A small-molecule ligand and the protein it binds are described below.
Small molecule (SMILES): CC(C)CCC[C@@H](C)[C@H]1CC[C@H]2[C@@H]3CC=C4C[C@@H](O)CC[C@]4(C)[C@H]3CC[C@]12C

Binding-site contacts:
Ligand atom C24 contacts residue CYS471 of chain 1.B at 3.0 Å (hydrophobic).
Ligand atom C2 contacts residue PRO328 of chain 1.B at 4.4 Å (hydrophobic).
Ligand atom C7 contacts residue ILE334 of chain 1.B at 4.3 Å (hydrophobic).
Ligand atom C22 contacts residue VAL467 of chain 1.B at 4.5 Å (hydrophobic).
Ligand atom C10 contacts residue TYR317 of chain 1.B at 4.4 Å (hydrophobic).
Ligand atom C4 contacts residue TRP330 of chain 1.B at 3.5 Å (hydrophobic).
Ligand atom C23 contacts residue CYS471 of chain 1.B at 3.9 Å (hydrophobic).
Ligand atom C25 contacts residue ALA474 of chain 1.B at 4.0 Å (hydrophobic).
Ligand atom C10 contacts residue THR331 of chain 1.B at 4.5 Å.
Ligand atom C27 contacts residue ALA474 of chain 1.B at 4.4 Å (hydrophobic).
Ligand atom C4 contacts residue THR331 of chain 1.B at 4.0 Å.
Ligand atom C21 contacts residue VAL467 of chain 1.B at 3.7 Å (hydrophobic).
Ligand atom O1 contacts residue PRO328 of chain 1.B at 3.8 Å.
Ligand atom C19 contacts residue THR331 of chain 1.B at 3.4 Å.
Ligand atom C21 contacts residue ILE313 of chain 1.B at 3.7 Å (hydrophobic).
Ligand atom C11 contacts residue TYR317 of chain 1.B at 4.1 Å (hydrophobic).
Ligand atom C5 contacts residue THR331 of chain 1.B at 4.4 Å.
Ligand atom C26 contacts residue PHE475 of chain 1.B at 4.2 Å (hydrophobic).
Ligand atom C3 contacts residue TRP330 of chain 1.B at 4.3 Å (hydrophobic).
Ligand atom C20 contacts residue VAL467 of chain 1.B at 3.9 Å (hydrophobic).
Ligand atom C22 contacts residue CYS471 of chain 1.B at 3.7 Å (hydrophobic).
Ligand atom C5 contacts residue ILE334 of chain 1.B at 4.5 Å (hydrophobic).
Ligand atom O1 contacts residue TRP330 of chain 1.B at 3.6 Å.
Ligand atom C6 contacts residue ILE334 of chain 1.B at 3.6 Å (hydrophobic).
Ligand atom C2 contacts residue THR331 of chain 1.B at 4.3 Å.
Ligand atom C18 contacts residue VAL467 of chain 1.B at 4.3 Å (hydrophobic).
Ligand atom C19 contacts residue TYR317 of chain 1.B at 3.2 Å (hydrophobic).
Ligand atom C18 contacts residue LEU335 of chain 1.B at 4.1 Å (hydrophobic).
Ligand atom C25 contacts residue CYS471 of chain 1.B at 4.0 Å (hydrophobic).

Sequence of chain 1.B:
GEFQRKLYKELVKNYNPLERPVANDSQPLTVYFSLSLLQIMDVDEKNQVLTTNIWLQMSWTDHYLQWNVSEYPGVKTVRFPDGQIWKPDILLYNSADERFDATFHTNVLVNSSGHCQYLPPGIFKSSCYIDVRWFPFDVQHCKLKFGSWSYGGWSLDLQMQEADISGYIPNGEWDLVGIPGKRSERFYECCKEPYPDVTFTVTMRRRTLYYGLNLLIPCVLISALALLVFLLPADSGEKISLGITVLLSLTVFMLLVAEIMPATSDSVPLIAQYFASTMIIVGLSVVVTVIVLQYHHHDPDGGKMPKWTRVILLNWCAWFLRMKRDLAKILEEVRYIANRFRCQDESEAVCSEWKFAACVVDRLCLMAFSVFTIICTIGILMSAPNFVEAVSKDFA